This protein binds this small molecule.
Small molecule (SMILES): C=C1[C@H](O)CC(=C/C=C2\CCC[C@]3(C)[C@@H]([C@H](C)C(=O)/C=C/C=C/C)CC[C@@H]23)C[C@H]1O

Sequence of chain 1.A:
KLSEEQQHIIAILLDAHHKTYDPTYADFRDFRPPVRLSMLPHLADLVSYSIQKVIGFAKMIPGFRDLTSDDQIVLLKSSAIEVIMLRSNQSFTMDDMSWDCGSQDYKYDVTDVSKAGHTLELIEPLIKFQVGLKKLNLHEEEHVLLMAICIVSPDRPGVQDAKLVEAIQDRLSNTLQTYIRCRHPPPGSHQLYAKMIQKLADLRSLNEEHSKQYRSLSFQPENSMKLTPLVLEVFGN

Binding-site contacts:
Ligand atom C25 contacts residue HIS149 of chain 1.A at 2.9 Å.
Ligand atom C23 contacts residue HIS149 of chain 1.A at 1.4 Å.
Ligand atom C17 contacts residue 9N91 of chain 1.D at 1.0 Å.
Ligand atom C19 contacts residue 9N91 of chain 1.D at 0.5 Å.
Ligand atom C21 contacts residue HIS149 of chain 1.A at 3.2 Å.
Ligand atom C7 contacts residue 9N91 of chain 1.D at 0.4 Å.
Ligand atom C24 contacts residue 9N91 of chain 1.D at 2.8 Å.
Ligand atom C24 contacts residue HIS149 of chain 1.A at 2.1 Å.
Ligand atom C12 contacts residue 9N91 of chain 1.D at 0.5 Å.
Ligand atom C3 contacts residue 9N91 of chain 1.D at 0.2 Å.
Ligand atom C16 contacts residue 9N91 of chain 1.D at 1.0 Å.
Ligand atom C22 contacts residue HIS149 of chain 1.A at 2.4 Å.
Ligand atom C5 contacts residue 9N91 of chain 1.D at 0.2 Å.
Ligand atom C3 contacts residue TYR38 of chain 1.A at 3.5 Å (hydrophobic).
Ligand atom O contacts residue 9N91 of chain 1.D at 0.2 Å (h-bond).
Ligand atom C9 contacts residue 9N91 of chain 1.D at 0.2 Å.
Ligand atom C26 contacts residue TYR245 of chain 1.A at 3.4 Å (hydrophobic).
Ligand atom C contacts residue 9N91 of chain 1.D at 0.4 Å.
Ligand atom C18 contacts residue 9N91 of chain 1.D at 0.9 Å.
Ligand atom C8 contacts residue 9N91 of chain 1.D at 0.4 Å.
Ligand atom C4 contacts residue 9N91 of chain 1.D at 0.4 Å.
Ligand atom O2 contacts residue 9N91 of chain 1.D at 1.3 Å.
Ligand atom C15 contacts residue 9N91 of chain 1.D at 1.1 Å.
Ligand atom C23 contacts residue 9N91 of chain 1.D at 2.3 Å.
Ligand atom C10 contacts residue 9N91 of chain 1.D at 0.7 Å.
Ligand atom C13 contacts residue 9N91 of chain 1.D at 0.2 Å.
Ligand atom C20 contacts residue 9N91 of chain 1.D at 1.3 Å.
Ligand atom C6 contacts residue 9N91 of chain 1.D at 0.2 Å.
Ligand atom C2 contacts residue 9N91 of chain 1.D at 0.2 Å.
Ligand atom C14 contacts residue 9N91 of chain 1.D at 0.3 Å.
Ligand atom O1 contacts residue SER81 of chain 1.A at 2.7 Å (h-bond).
Ligand atom C21 contacts residue 9N91 of chain 1.D at 0.7 Å.
Ligand atom C22 contacts residue 9N91 of chain 1.D at 1.1 Å.
Ligand atom O1 contacts residue 9N91 of chain 1.D at 0.1 Å (h-bond).
Ligand atom C1 contacts residue 9N91 of chain 1.D at 0.2 Å.
Ligand atom O contacts residue TYR38 of chain 1.A at 2.7 Å (h-bond).
Ligand atom O contacts residue SER119 of chain 1.A at 3.4 Å.
Ligand atom O1 contacts residue ARG118 of chain 1.A at 3.0 Å (salt-bridge).
Ligand atom O contacts residue SER122 of chain 1.A at 2.9 Å (h-bond).
Ligand atom C11 contacts residue 9N91 of chain 1.D at 0.8 Å.